Binding-site contacts:
Ligand atom C7 contacts residue SER305 of chain 1.F at 4.2 Å.
Ligand atom C1 contacts residue ASN303 of chain 1.F at 1.4 Å.
Ligand atom C2 contacts residue SER305 of chain 1.F at 4.4 Å.
Ligand atom C2 contacts residue ASN303 of chain 1.F at 2.5 Å.
Ligand atom N2 contacts residue ASN303 of chain 1.F at 2.9 Å (h-bond).
Ligand atom C8 contacts residue GLU388 of chain 1.F at 4.2 Å.
Ligand atom C4 contacts residue ASN303 of chain 1.F at 4.2 Å.
Ligand atom C5 contacts residue ASN303 of chain 1.F at 3.7 Å.
Ligand atom O7 contacts residue SER305 of chain 1.F at 3.9 Å.
Ligand atom O7 contacts residue ASN303 of chain 1.F at 3.9 Å.
Ligand atom C3 contacts residue ASN303 of chain 1.F at 3.8 Å.
Ligand atom O5 contacts residue ASN303 of chain 1.F at 2.4 Å (h-bond).
Ligand atom C1 contacts residue SER305 of chain 1.F at 4.2 Å.
Ligand atom C7 contacts residue ASN303 of chain 1.F at 3.6 Å.

Sequence of chain 1.F:
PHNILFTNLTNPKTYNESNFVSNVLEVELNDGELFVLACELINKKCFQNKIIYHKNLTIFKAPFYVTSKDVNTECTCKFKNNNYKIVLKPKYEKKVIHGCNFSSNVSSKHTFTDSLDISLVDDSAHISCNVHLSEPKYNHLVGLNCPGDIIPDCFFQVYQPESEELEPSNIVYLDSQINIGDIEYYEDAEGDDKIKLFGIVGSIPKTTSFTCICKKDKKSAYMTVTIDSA

A protein and the small-molecule ligand that binds it are described below.
Small molecule (SMILES): CC(=O)N[C@@H]1[C@@H](O)[C@H](O)[C@@H](CO)O[C@H]1O